Binding-site contacts:
Ligand atom O6 contacts residue THR89 of chain 27.C at 3.5 Å.
Ligand atom O5 contacts residue THR89 of chain 27.C at 3.8 Å.
Ligand atom C1 contacts residue THR89 of chain 27.C at 3.9 Å.
Ligand atom C1 contacts residue SER66 of chain 27.C at 4.2 Å.
Ligand atom C8 contacts residue ASN118 of chain 27.C at 3.9 Å.
Ligand atom C6 contacts residue THR120 of chain 27.C at 3.4 Å.
Ligand atom O6 contacts residue ASN118 of chain 27.C at 4.1 Å.
Ligand atom C2 contacts residue ASN118 of chain 27.C at 2.4 Å.
Ligand atom N2 contacts residue ASN118 of chain 27.C at 2.9 Å (h-bond).
Ligand atom O6 contacts residue PHE119 of chain 27.C at 2.8 Å (h-bond).
Ligand atom C5 contacts residue THR120 of chain 27.C at 4.0 Å.
Ligand atom O5 contacts residue ASN118 of chain 27.C at 2.4 Å (h-bond).
Ligand atom C5 contacts residue THR89 of chain 27.C at 4.1 Å.
Ligand atom C6 contacts residue PHE119 of chain 27.C at 4.1 Å (hydrophobic).
Ligand atom C5 contacts residue ASN118 of chain 27.C at 3.7 Å.
Ligand atom O5 contacts residue THR120 of chain 27.C at 3.4 Å (h-bond).
Ligand atom O6 contacts residue THR120 of chain 27.C at 3.1 Å (h-bond).
Ligand atom C8 contacts residue TYR90 of chain 27.C at 3.9 Å (hydrophobic).
Ligand atom C3 contacts residue ASN118 of chain 27.C at 3.8 Å.
Ligand atom C4 contacts residue ASN118 of chain 27.C at 4.2 Å.
Ligand atom O5 contacts residue PHE119 of chain 27.C at 4.2 Å.
Ligand atom O7 contacts residue TYR90 of chain 27.C at 3.7 Å.
Ligand atom C7 contacts residue ASN118 of chain 27.C at 3.6 Å.
Ligand atom C2 contacts residue SER66 of chain 27.C at 4.4 Å.
Ligand atom C7 contacts residue TYR90 of chain 27.C at 3.8 Å (hydrophobic).
Ligand atom C6 contacts residue THR89 of chain 27.C at 4.2 Å.
Ligand atom C1 contacts residue ASN118 of chain 27.C at 1.4 Å.
Ligand atom O7 contacts residue ASN118 of chain 27.C at 4.5 Å.
Ligand atom N2 contacts residue TYR90 of chain 27.C at 4.5 Å.

A small-molecule ligand and the protein it binds are described below.
Small molecule (SMILES): CC(=O)N[C@@H]1[C@@H](O)[C@H](O)[C@@H](CO)O[C@H]1O

Sequence of chain 27.C:
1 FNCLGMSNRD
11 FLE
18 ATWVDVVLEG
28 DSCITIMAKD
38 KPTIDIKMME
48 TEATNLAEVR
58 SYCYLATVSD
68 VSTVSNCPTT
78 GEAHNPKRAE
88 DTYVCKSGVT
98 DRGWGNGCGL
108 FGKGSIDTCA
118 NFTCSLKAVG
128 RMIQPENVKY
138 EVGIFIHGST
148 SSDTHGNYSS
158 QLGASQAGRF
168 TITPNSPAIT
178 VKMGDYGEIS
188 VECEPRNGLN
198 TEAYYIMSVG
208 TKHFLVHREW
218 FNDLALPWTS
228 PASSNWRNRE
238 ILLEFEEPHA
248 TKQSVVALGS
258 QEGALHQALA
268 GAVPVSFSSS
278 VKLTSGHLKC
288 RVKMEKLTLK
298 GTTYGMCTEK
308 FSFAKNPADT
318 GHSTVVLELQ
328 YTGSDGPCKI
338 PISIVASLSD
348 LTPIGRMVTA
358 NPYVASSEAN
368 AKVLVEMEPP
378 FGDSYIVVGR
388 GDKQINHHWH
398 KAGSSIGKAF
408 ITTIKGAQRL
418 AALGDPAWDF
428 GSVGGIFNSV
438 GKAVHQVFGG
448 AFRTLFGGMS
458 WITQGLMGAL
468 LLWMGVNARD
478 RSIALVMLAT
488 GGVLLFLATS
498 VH